Sequence of chain 1.B:
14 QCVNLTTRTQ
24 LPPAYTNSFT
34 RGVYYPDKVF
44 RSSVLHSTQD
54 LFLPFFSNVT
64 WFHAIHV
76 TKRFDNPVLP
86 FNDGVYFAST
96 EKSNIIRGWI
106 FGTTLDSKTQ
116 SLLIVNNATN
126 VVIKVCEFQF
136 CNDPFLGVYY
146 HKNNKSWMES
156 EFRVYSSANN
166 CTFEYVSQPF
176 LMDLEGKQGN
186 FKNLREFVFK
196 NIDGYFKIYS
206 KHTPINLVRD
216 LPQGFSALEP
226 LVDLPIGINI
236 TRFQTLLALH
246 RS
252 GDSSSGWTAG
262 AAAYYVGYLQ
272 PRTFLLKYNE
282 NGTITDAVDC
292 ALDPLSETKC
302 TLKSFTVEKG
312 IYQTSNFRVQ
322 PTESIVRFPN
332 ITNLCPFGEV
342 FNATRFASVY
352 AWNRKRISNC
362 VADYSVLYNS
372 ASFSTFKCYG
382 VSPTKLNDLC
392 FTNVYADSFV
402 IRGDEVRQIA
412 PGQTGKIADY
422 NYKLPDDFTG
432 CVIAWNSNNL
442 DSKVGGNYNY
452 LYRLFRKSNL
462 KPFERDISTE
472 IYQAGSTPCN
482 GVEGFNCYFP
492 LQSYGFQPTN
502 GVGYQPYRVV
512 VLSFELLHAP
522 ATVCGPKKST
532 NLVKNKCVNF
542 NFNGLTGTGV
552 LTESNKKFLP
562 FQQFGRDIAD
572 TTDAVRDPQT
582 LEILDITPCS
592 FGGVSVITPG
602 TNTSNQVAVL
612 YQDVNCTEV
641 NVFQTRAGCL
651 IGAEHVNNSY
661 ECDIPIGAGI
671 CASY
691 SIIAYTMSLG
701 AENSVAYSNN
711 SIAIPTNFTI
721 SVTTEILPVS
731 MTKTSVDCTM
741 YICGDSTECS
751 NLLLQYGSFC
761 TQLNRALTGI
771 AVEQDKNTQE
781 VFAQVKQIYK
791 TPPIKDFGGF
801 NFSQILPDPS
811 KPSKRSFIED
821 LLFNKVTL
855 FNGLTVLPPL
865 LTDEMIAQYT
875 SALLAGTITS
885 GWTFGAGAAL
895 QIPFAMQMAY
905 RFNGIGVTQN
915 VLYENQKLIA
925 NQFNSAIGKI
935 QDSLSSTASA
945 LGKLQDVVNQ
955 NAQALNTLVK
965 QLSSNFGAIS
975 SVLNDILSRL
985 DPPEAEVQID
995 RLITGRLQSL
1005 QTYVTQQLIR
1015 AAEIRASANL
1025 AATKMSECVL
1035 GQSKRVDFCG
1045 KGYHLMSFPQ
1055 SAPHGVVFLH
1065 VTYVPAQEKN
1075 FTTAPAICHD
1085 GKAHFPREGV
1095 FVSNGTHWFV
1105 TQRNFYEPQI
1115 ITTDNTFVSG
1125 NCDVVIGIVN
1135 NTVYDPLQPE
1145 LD

A protein and the small-molecule ligand that binds it are described below.
Small molecule (SMILES): CC(=O)N[C@@H]1[C@@H](O)[C@H](O)[C@@H](CO)O[C@H]1O

Sequence of chain 1.C:
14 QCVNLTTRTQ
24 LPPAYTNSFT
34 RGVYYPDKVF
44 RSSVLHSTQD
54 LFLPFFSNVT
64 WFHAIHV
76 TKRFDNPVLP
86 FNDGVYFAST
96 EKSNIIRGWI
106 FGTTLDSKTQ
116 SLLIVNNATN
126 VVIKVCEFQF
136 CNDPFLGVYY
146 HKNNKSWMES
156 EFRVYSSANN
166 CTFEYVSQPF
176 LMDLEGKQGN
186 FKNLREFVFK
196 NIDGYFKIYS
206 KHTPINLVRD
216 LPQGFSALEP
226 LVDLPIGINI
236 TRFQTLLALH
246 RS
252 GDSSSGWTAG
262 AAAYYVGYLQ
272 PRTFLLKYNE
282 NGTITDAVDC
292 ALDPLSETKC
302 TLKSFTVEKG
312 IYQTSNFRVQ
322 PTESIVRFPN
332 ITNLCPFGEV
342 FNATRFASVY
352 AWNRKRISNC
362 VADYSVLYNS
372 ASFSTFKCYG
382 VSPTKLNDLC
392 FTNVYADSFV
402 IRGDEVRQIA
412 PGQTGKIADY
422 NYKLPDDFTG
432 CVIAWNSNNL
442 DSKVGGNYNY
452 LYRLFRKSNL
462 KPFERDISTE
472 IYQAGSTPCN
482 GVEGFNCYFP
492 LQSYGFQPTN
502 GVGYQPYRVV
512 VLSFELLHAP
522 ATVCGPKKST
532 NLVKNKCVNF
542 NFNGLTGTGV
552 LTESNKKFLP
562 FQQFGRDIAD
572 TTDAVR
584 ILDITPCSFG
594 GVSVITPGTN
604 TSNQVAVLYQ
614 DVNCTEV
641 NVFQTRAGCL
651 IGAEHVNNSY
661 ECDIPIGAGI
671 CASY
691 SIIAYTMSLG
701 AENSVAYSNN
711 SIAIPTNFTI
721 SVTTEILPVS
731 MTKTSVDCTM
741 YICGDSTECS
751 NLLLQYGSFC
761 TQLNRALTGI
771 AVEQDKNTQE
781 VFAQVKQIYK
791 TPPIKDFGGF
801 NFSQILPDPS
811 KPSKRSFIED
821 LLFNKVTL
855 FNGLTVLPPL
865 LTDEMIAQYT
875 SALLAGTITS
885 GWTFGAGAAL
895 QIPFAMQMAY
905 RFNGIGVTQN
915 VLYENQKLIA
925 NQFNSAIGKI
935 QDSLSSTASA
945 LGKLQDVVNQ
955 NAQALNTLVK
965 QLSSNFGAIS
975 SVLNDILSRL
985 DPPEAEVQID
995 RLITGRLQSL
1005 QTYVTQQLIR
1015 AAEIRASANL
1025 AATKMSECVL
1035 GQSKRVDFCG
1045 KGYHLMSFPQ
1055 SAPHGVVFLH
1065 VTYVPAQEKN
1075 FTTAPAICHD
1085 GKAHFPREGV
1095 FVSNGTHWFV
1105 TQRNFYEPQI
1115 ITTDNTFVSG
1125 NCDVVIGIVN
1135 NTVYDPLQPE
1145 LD

Binding-site contacts:
Ligand atom C3 contacts residue ASN709 of chain 1.B at 3.8 Å.
Ligand atom O5 contacts residue ASN709 of chain 1.B at 2.4 Å (h-bond).
Ligand atom C5 contacts residue ASN709 of chain 1.B at 3.7 Å.
Ligand atom C2 contacts residue ASN709 of chain 1.B at 2.5 Å.
Ligand atom C4 contacts residue ASN709 of chain 1.B at 4.2 Å.
Ligand atom O5 contacts residue ASP796 of chain 1.C at 3.8 Å.
Ligand atom C1 contacts residue ASP796 of chain 1.C at 4.4 Å.
Ligand atom C1 contacts residue ASN709 of chain 1.B at 1.4 Å.
Ligand atom C8 contacts residue GLY1131 of chain 1.B at 3.7 Å.
Ligand atom O7 contacts residue ASN709 of chain 1.B at 2.9 Å (h-bond).
Ligand atom O6 contacts residue ASP796 of chain 1.C at 3.5 Å (salt-bridge).
Ligand atom C7 contacts residue ASN709 of chain 1.B at 3.0 Å.
Ligand atom N2 contacts residue ASN709 of chain 1.B at 2.9 Å (h-bond).
Ligand atom C8 contacts residue ASN709 of chain 1.B at 4.3 Å.